Sequence of chain 1.A:
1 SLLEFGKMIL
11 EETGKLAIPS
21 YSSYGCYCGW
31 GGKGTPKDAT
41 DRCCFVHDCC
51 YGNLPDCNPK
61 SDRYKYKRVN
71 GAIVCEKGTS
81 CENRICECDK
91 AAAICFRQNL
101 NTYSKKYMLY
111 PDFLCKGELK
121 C

Binding-site contacts:
Ligand atom O3 contacts residue PHE5 of chain 1.A at 4.0 Å.
Ligand atom O2 contacts residue GLY6 of chain 1.A at 3.2 Å.
Ligand atom C16 contacts residue TYR21 of chain 1.A at 3.3 Å (hydrophobic).
Ligand atom C10 contacts residue ILE18 of chain 1.A at 3.7 Å (hydrophobic).
Ligand atom C16 contacts residue SER22 of chain 1.A at 3.0 Å.
Ligand atom C19 contacts residue LEU2 of chain 1.A at 3.1 Å (hydrophobic).
Ligand atom C9 contacts residue ILE18 of chain 1.A at 3.5 Å (hydrophobic).
Ligand atom O4 contacts residue GLY29 of chain 1.A at 2.7 Å (h-bond).
Ligand atom C8 contacts residue ILE18 of chain 1.A at 4.0 Å (hydrophobic).
Ligand atom C1 contacts residue LEU3 of chain 1.A at 4.0 Å (hydrophobic).
Ligand atom C12 contacts residue PHE5 of chain 1.A at 4.0 Å (hydrophobic).
Ligand atom C18 contacts residue PHE5 of chain 1.A at 3.6 Å (hydrophobic).
Ligand atom C14 contacts residue SER22 of chain 1.A at 3.8 Å.
Ligand atom C21 contacts residue PHE5 of chain 1.A at 3.8 Å (hydrophobic).
Ligand atom C11 contacts residue GLY6 of chain 1.A at 3.7 Å.
Ligand atom C1 contacts residue ILE18 of chain 1.A at 3.7 Å (hydrophobic).
Ligand atom C8 contacts residue LEU2 of chain 1.A at 3.6 Å (hydrophobic).
Ligand atom C11 contacts residue LEU2 of chain 1.A at 3.4 Å (hydrophobic).
Ligand atom C4 contacts residue ILE18 of chain 1.A at 3.5 Å (hydrophobic).
Ligand atom O2 contacts residue LEU2 of chain 1.A at 2.6 Å (h-bond).
Ligand atom C7 contacts residue SER22 of chain 1.A at 3.8 Å.
Ligand atom O4 contacts residue CYS28 of chain 1.A at 3.7 Å.
Ligand atom C18 contacts residue LEU2 of chain 1.A at 2.8 Å (hydrophobic).
Ligand atom O3 contacts residue TYR21 of chain 1.A at 3.5 Å (h-bond).
Ligand atom C15 contacts residue SER22 of chain 1.A at 2.9 Å.
Ligand atom C21 contacts residue GLY29 of chain 1.A at 3.7 Å.
Ligand atom C12 contacts residue LEU2 of chain 1.A at 3.8 Å (hydrophobic).
Ligand atom C17 contacts residue ILE9 of chain 1.A at 4.0 Å (hydrophobic).
Ligand atom C3 contacts residue ILE18 of chain 1.A at 3.8 Å (hydrophobic).
Ligand atom C2 contacts residue LEU3 of chain 1.A at 3.2 Å (hydrophobic).
Ligand atom C20 contacts residue PHE5 of chain 1.A at 3.7 Å (hydrophobic).
Ligand atom C7 contacts residue ILE18 of chain 1.A at 3.8 Å (hydrophobic).
Ligand atom C12 contacts residue ALA17 of chain 1.A at 3.6 Å (hydrophobic).
Ligand atom C6 contacts residue ILE18 of chain 1.A at 3.6 Å (hydrophobic).
Ligand atom C13 contacts residue LEU2 of chain 1.A at 4.0 Å (hydrophobic).
Ligand atom C5 contacts residue ILE18 of chain 1.A at 3.3 Å (hydrophobic).
Ligand atom C12 contacts residue GLY6 of chain 1.A at 3.8 Å.
Ligand atom C11 contacts residue ALA17 of chain 1.A at 3.7 Å (hydrophobic).
Ligand atom C16 contacts residue ALA17 of chain 1.A at 3.9 Å (hydrophobic).
Ligand atom C10 contacts residue LEU2 of chain 1.A at 3.9 Å (hydrophobic).

The small molecule below binds the protein below.
Small molecule (SMILES): C[C@]12C[C@H](O)[C@H]3[C@@H](CCC4=CC(=O)CC[C@@]43C)[C@@H]1CC[C@@H]2C(=O)CO